The protein below binds the small molecule below.
Small molecule (SMILES): Cc1cccc(-c2ccc(OCCCCCN3CCN(c4ccncc4)C3=O)cc2)c1

Sequence of chain 14.A:
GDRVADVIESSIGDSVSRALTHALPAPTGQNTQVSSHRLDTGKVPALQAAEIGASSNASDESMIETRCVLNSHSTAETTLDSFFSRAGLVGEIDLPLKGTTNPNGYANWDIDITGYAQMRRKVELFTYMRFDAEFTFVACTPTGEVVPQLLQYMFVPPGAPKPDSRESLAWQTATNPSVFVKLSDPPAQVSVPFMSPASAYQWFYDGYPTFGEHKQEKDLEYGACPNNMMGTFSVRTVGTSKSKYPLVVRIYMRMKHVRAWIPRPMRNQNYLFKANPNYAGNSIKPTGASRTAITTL

Sequence of chain 15.C:
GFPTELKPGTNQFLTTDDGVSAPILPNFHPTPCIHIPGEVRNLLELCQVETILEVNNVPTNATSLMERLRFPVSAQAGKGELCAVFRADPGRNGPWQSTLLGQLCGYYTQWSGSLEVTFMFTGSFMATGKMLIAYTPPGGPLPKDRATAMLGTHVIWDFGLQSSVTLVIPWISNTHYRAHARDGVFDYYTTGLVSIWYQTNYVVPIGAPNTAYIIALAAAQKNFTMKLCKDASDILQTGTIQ

Sequence of chain 14.C:
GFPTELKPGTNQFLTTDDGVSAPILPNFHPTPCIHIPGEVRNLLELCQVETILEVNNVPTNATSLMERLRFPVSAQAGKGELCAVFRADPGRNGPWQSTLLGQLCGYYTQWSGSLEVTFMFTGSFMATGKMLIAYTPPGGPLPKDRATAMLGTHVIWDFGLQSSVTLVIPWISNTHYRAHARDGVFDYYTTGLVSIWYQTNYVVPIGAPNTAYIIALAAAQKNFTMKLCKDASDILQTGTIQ

Binding-site contacts:
Ligand atom CAH contacts residue ASN228 of chain 14.A at 3.2 Å.
Ligand atom CAX contacts residue TRP203 of chain 14.A at 3.6 Å (hydrophobic).
Ligand atom OAB contacts residue ASP112 of chain 14.A at 3.5 Å.
Ligand atom CAJ contacts residue ILE111 of chain 14.A at 3.3 Å (hydrophobic).
Ligand atom CBC contacts residue ASN228 of chain 14.A at 3.9 Å.
Ligand atom CAG contacts residue PHE233 of chain 14.A at 3.2 Å (hydrophobic).
Ligand atom CAC contacts residue PHE137 of chain 14.A at 3.8 Å (hydrophobic).
Ligand atom CAE contacts residue THR114 of chain 14.A at 3.5 Å.
Ligand atom CAL contacts residue ILE111 of chain 14.A at 3.6 Å (hydrophobic).
Ligand atom OAW contacts residue MET195 of chain 14.A at 3.5 Å.
Ligand atom CAH contacts residue TRP203 of chain 14.A at 3.5 Å (hydrophobic).
Ligand atom CAD contacts residue GLN202 of chain 14.A at 3.5 Å.
Ligand atom OAW contacts residue ILE111 of chain 14.A at 3.6 Å.
Ligand atom NBE contacts residue ASN228 of chain 14.A at 3.9 Å.
Ligand atom CAE contacts residue ASP112 of chain 14.A at 3.7 Å.
Ligand atom CAM contacts residue VAL192 of chain 14.A at 3.3 Å (hydrophobic).
Ligand atom CAI contacts residue TRP203 of chain 14.A at 3.6 Å (hydrophobic).
Ligand atom CAC contacts residue PHE233 of chain 14.A at 3.1 Å (hydrophobic).
Ligand atom CAA contacts residue PRO177 of chain 14.A at 3.8 Å (hydrophobic).
Ligand atom CAU contacts residue TYR201 of chain 14.A at 3.8 Å (hydrophobic).
Ligand atom CAN contacts residue PHE155 of chain 14.A at 3.6 Å (hydrophobic).
Ligand atom CAI contacts residue THR114 of chain 14.A at 3.8 Å.
Ligand atom CAM contacts residue ILE24 of chain 14.C at 3.7 Å (hydrophobic).
Ligand atom CAG contacts residue PHE137 of chain 14.A at 3.7 Å (hydrophobic).
Ligand atom CAU contacts residue TRP203 of chain 14.A at 3.7 Å (hydrophobic).
Ligand atom CAK contacts residue MET195 of chain 14.A at 3.6 Å (hydrophobic).
Ligand atom CAZ contacts residue MET195 of chain 14.A at 3.9 Å (hydrophobic).
Ligand atom CAT contacts residue TYR201 of chain 14.A at 3.5 Å (hydrophobic).
Ligand atom NBE contacts residue TRP203 of chain 14.A at 3.2 Å.
Ligand atom CAR contacts residue PHE135 of chain 14.A at 3.4 Å (hydrophobic).
Ligand atom CAI contacts residue ASP112 of chain 14.A at 3.5 Å.
Ligand atom CAA contacts residue ILE24 of chain 14.C at 3.8 Å (hydrophobic).
Ligand atom OAB contacts residue ILE113 of chain 14.A at 3.2 Å (h-bond).
Ligand atom CAP contacts residue ILE111 of chain 14.A at 3.8 Å (hydrophobic).
Ligand atom CAD contacts residue ASN228 of chain 14.A at 3.5 Å.
Ligand atom CBC contacts residue TRP203 of chain 14.A at 3.2 Å (hydrophobic).
Ligand atom CAU contacts residue ASN228 of chain 14.A at 3.6 Å.
Ligand atom CAY contacts residue PHE155 of chain 14.A at 3.8 Å (hydrophobic).
Ligand atom CAK contacts residue VAL192 of chain 14.A at 3.1 Å (hydrophobic).
Ligand atom CAH contacts residue GLN202 of chain 14.A at 3.7 Å.